Sequence of chain 1.A:
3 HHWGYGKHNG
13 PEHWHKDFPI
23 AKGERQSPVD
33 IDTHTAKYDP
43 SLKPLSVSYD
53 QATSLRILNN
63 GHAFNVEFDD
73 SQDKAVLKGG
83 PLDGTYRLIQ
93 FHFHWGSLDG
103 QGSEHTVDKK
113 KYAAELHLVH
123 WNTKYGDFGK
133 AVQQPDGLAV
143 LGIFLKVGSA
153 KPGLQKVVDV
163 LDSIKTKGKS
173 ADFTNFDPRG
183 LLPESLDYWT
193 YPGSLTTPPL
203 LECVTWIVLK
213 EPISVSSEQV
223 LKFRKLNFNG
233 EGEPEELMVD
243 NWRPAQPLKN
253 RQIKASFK

Binding-site contacts:
Ligand atom C3 contacts residue VAL121 of chain 1.A at 4.2 Å (hydrophobic).
Ligand atom C1 contacts residue ZN1 of chain 1.B at 4.1 Å.
Ligand atom O2 contacts residue ZN1 of chain 1.B at 3.0 Å.
Ligand atom C5 contacts residue THR199 of chain 1.A at 4.0 Å.
Ligand atom S contacts residue ZN1 of chain 1.B at 3.0 Å.
Ligand atom C1 contacts residue HIS94 of chain 1.A at 3.7 Å.
Ligand atom C3 contacts residue LEU197 of chain 1.A at 4.0 Å (hydrophobic).
Ligand atom O1 contacts residue SER196 of chain 1.A at 4.0 Å.
Ligand atom C2 contacts residue VAL121 of chain 1.A at 4.1 Å (hydrophobic).
Ligand atom S contacts residue HIS94 of chain 1.A at 3.9 Å.
Ligand atom C7 contacts residue VAL142 of chain 1.A at 3.7 Å (hydrophobic).
Ligand atom N contacts residue THR198 of chain 1.A at 2.8 Å (h-bond).
Ligand atom C2 contacts residue LEU197 of chain 1.A at 3.9 Å (hydrophobic).
Ligand atom N contacts residue GLU106 of chain 1.A at 4.1 Å.
Ligand atom O2 contacts residue HIS119 of chain 1.A at 3.4 Å (h-bond).
Ligand atom S contacts residue HIS119 of chain 1.A at 4.0 Å.
Ligand atom N contacts residue ZN1 of chain 1.B at 1.9 Å.
Ligand atom C4 contacts residue GLN92 of chain 1.A at 4.1 Å.
Ligand atom C8 contacts residue GLN92 of chain 1.A at 4.2 Å.
Ligand atom C6 contacts residue HIS94 of chain 1.A at 3.8 Å.
Ligand atom C9 contacts residue HIS94 of chain 1.A at 3.7 Å.
Ligand atom S contacts residue THR198 of chain 1.A at 3.9 Å.
Ligand atom C8 contacts residue PHE130 of chain 1.A at 3.8 Å (hydrophobic).
Ligand atom O1 contacts residue LEU197 of chain 1.A at 3.3 Å.
Ligand atom C9 contacts residue ZN1 of chain 1.B at 3.8 Å.
Ligand atom O1 contacts residue THR198 of chain 1.A at 3.0 Å (h-bond).
Ligand atom C9 contacts residue THR199 of chain 1.A at 3.4 Å.
Ligand atom N contacts residue HIS119 of chain 1.A at 3.4 Å (h-bond).
Ligand atom C7 contacts residue VAL121 of chain 1.A at 3.9 Å (hydrophobic).
Ligand atom C7 contacts residue LEU140 of chain 1.A at 3.9 Å (hydrophobic).
Ligand atom O2 contacts residue VAL142 of chain 1.A at 3.8 Å.
Ligand atom C7 contacts residue LEU197 of chain 1.A at 3.6 Å (hydrophobic).
Ligand atom O2 contacts residue VAL121 of chain 1.A at 3.9 Å.
Ligand atom O2 contacts residue HIS94 of chain 1.A at 3.3 Å.
Ligand atom O2 contacts residue TRP208 of chain 1.A at 3.8 Å.
Ligand atom O1 contacts residue ZN1 of chain 1.B at 4.2 Å.
Ligand atom N contacts residue HIS96 of chain 1.A at 3.3 Å (h-bond).
Ligand atom N contacts residue HIS94 of chain 1.A at 3.3 Å (h-bond).
Ligand atom C6 contacts residue THR199 of chain 1.A at 3.9 Å.
Ligand atom O1 contacts residue TRP208 of chain 1.A at 3.6 Å.

This protein binds this small molecule.
Small molecule (SMILES): Cc1cc(C)c(S(N)(=O)=O)c(C)c1